Binding-site contacts:
Ligand atom O6 contacts residue ARG238 of chain 1.F at 3.4 Å (salt-bridge).
Ligand atom O6 contacts residue ILE187 of chain 1.F at 3.6 Å.
Ligand atom O3P contacts residue THR190 of chain 1.F at 3.2 Å (h-bond).
Ligand atom O6 contacts residue TYR239 of chain 1.F at 3.5 Å.
Ligand atom N9 contacts residue ILE187 of chain 1.F at 3.8 Å.
Ligand atom O3P contacts residue ASP189 of chain 1.F at 2.8 Å (salt-bridge).
Ligand atom O2 contacts residue GLU246 of chain 1.F at 3.2 Å (salt-bridge).
Ligand atom C5 contacts residue LYS218 of chain 1.F at 3.7 Å.
Ligand atom C2' contacts residue ILE187 of chain 1.F at 3.5 Å (hydrophobic).
Ligand atom N1 contacts residue VAL240 of chain 1.F at 2.9 Å (h-bond).
Ligand atom O3' contacts residue GLU185 of chain 1.F at 3.3 Å (salt-bridge).
Ligand atom O2P contacts residue THR190 of chain 1.F at 2.8 Å (h-bond).
Ligand atom P contacts residue THR190 of chain 1.F at 3.5 Å.
Ligand atom C6 contacts residue LYS218 of chain 1.F at 3.5 Å.
Ligand atom O2P contacts residue ASP189 of chain 1.F at 3.5 Å.
Ligand atom O1P contacts residue ARG192 of chain 1.F at 3.7 Å.
Ligand atom O3' contacts residue ASP186 of chain 1.F at 3.7 Å.
Ligand atom C2 contacts residue TYR239 of chain 1.F at 3.4 Å (hydrophobic).
Ligand atom N7 contacts residue ILE187 of chain 1.F at 3.8 Å.
Ligand atom O1P contacts residue THR190 of chain 1.F at 3.3 Å (h-bond).
Ligand atom C5 contacts residue ILE187 of chain 1.F at 3.8 Å (hydrophobic).
Ligand atom C6 contacts residue ILE187 of chain 1.F at 3.8 Å (hydrophobic).
Ligand atom O3P contacts residue ALA188 of chain 1.F at 3.8 Å.
Ligand atom C3' contacts residue ILE187 of chain 1.F at 3.7 Å (hydrophobic).
Ligand atom O2' contacts residue ASP186 of chain 1.F at 3.8 Å.
Ligand atom O2 contacts residue PHE245 of chain 1.F at 3.5 Å.
Ligand atom O2 contacts residue TYR239 of chain 1.F at 3.2 Å (h-bond).
Ligand atom O6 contacts residue VAL240 of chain 1.F at 3.2 Å (h-bond).
Ligand atom C8 contacts residue ASP189 of chain 1.F at 3.8 Å.
Ligand atom N7 contacts residue LYS218 of chain 1.F at 3.3 Å (salt-bridge).
Ligand atom C2 contacts residue VAL240 of chain 1.F at 3.3 Å (hydrophobic).
Ligand atom C6 contacts residue VAL240 of chain 1.F at 3.7 Å (hydrophobic).
Ligand atom O1P contacts residue THR193 of chain 1.F at 2.7 Å (h-bond).
Ligand atom C5' contacts residue THR193 of chain 1.F at 3.4 Å.
Ligand atom O2 contacts residue VAL240 of chain 1.F at 3.0 Å (h-bond).
Ligand atom O3P contacts residue GLY191 of chain 1.F at 2.8 Å (h-bond).
Ligand atom N7 contacts residue ASP189 of chain 1.F at 3.6 Å.
Ligand atom P contacts residue GLY191 of chain 1.F at 3.8 Å.
Ligand atom N1 contacts residue TYR239 of chain 1.F at 3.7 Å.
Ligand atom O6 contacts residue LYS218 of chain 1.F at 2.6 Å (salt-bridge).

A small-molecule ligand and the protein it binds are described below.
Small molecule (SMILES): O=c1[nH]c(=O)c2[nH+]cn([C@@H]3O[C@H](COP(=O)(O)O)[C@@H](O)[C@H]3O)c2[nH]1

Sequence of chain 1.F:
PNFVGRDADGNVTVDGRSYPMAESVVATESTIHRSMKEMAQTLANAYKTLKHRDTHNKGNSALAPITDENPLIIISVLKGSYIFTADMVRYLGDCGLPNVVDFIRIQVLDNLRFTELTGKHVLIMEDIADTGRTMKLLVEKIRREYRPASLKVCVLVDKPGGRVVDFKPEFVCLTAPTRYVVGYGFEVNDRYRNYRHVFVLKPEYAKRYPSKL